The protein below binds the small molecule below.
Small molecule (SMILES): O=c1c(NCCCCCCO)c(NCCOCCO)c1=O

Binding-site contacts:
Ligand atom N1 contacts residue TYR12 of chain 2.B at 3.7 Å.
Ligand atom C14 contacts residue DA1 of chain 2.D at 3.6 Å.
Ligand atom O3 contacts residue THR15 of chain 2.B at 3.6 Å.
Ligand atom C11 contacts residue HIS205 of chain 2.B at 3.7 Å.
Ligand atom O4 contacts residue DA1 of chain 2.D at 1.6 Å.
Ligand atom C5 contacts residue PRO13 of chain 2.B at 3.9 Å (hydrophobic).
Ligand atom O2 contacts residue ASN14 of chain 2.B at 4.0 Å.
Ligand atom C8 contacts residue DA1 of chain 2.D at 3.7 Å.
Ligand atom C3 contacts residue TYR12 of chain 2.B at 3.6 Å (hydrophobic).
Ligand atom C10 contacts residue DA1 of chain 2.D at 4.0 Å.
Ligand atom C2 contacts residue MAN1 of chain 2.J at 3.7 Å.
Ligand atom C5 contacts residue TYR12 of chain 2.B at 3.8 Å (hydrophobic).
Ligand atom C4 contacts residue DA1 of chain 2.D at 4.2 Å.
Ligand atom C1 contacts residue MAN1 of chain 2.J at 2.4 Å.
Ligand atom O2 contacts residue THR15 of chain 2.B at 2.9 Å (h-bond).
Ligand atom O2 contacts residue PRO13 of chain 2.B at 3.3 Å (h-bond).
Ligand atom C5 contacts residue DA1 of chain 2.D at 3.5 Å.
Ligand atom O6 contacts residue MAN1 of chain 2.J at 1.4 Å.
Ligand atom O1 contacts residue TYR12 of chain 2.B at 3.0 Å (h-bond).
Ligand atom C1 contacts residue LEU99 of chain 2.B at 4.1 Å (hydrophobic).
Ligand atom C12 contacts residue DA1 of chain 2.D at 3.6 Å.
Ligand atom O3 contacts residue DA1 of chain 2.D at 3.9 Å.
Ligand atom C13 contacts residue TYR12 of chain 2.B at 3.8 Å (hydrophobic).
Ligand atom C12 contacts residue HIS205 of chain 2.B at 3.9 Å.
Ligand atom C6 contacts residue DA1 of chain 2.D at 3.4 Å.
Ligand atom C1 contacts residue TYR12 of chain 2.B at 3.9 Å (hydrophobic).
Ligand atom N2 contacts residue DA1 of chain 2.D at 3.3 Å.
Ligand atom N1 contacts residue DA1 of chain 2.D at 3.1 Å.
Ligand atom C6 contacts residue TYR12 of chain 2.B at 4.2 Å (hydrophobic).
Ligand atom O1 contacts residue MAN1 of chain 2.J at 4.2 Å.
Ligand atom O3 contacts residue PRO13 of chain 2.B at 3.2 Å (h-bond).
Ligand atom C7 contacts residue DA1 of chain 2.D at 3.8 Å.
Ligand atom C4 contacts residue TYR12 of chain 2.B at 3.2 Å (hydrophobic).
Ligand atom C8 contacts residue THR15 of chain 2.B at 3.7 Å.
Ligand atom C14 contacts residue TYR12 of chain 2.B at 3.5 Å (hydrophobic).
Ligand atom C9 contacts residue DA1 of chain 2.D at 2.9 Å.
Ligand atom C8 contacts residue PRO13 of chain 2.B at 3.1 Å (hydrophobic).
Ligand atom C7 contacts residue PRO13 of chain 2.B at 3.1 Å (hydrophobic).
Ligand atom C2 contacts residue TYR12 of chain 2.B at 3.7 Å (hydrophobic).
Ligand atom C6 contacts residue PRO13 of chain 2.B at 3.9 Å (hydrophobic).

Sequence of chain 2.B:
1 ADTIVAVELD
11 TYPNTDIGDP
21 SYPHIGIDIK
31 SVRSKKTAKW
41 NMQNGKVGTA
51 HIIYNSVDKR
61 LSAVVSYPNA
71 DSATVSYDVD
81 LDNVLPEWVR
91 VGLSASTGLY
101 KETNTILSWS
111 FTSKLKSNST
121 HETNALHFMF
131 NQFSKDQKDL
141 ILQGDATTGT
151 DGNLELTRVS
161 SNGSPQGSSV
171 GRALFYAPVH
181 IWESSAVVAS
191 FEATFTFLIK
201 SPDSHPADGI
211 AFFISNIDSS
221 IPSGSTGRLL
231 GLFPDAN